A small-molecule ligand and the protein it binds are described below.
Small molecule (SMILES): Nc1ncnc2c1ncn2[C@@H]1O[C@H](CO[P](=O)(O)O[P](=O)(O)CP(=O)(O)O)[C@@H](O)[C@H]1O

Binding-site contacts:
Ligand atom O2A contacts residue LYS150 of chain 1.F at 3.4 Å.
Ligand atom N3 contacts residue LYS198 of chain 1.F at 3.0 Å (salt-bridge).
Ligand atom O4' contacts residue LEU240 of chain 1.F at 3.3 Å.
Ligand atom O2B contacts residue ASN242 of chain 1.F at 3.5 Å (h-bond).
Ligand atom O3' contacts residue ASP200 of chain 1.F at 3.7 Å.
Ligand atom N3 contacts residue TYR185 of chain 1.F at 3.4 Å.
Ligand atom C3B contacts residue GLU331 of chain 1.F at 3.1 Å.
Ligand atom C3B contacts residue ASP318 of chain 1.F at 3.4 Å.
Ligand atom C2 contacts residue TYR185 of chain 1.F at 3.4 Å (hydrophobic).
Ligand atom N1 contacts residue LEU186 of chain 1.F at 2.9 Å (h-bond).
Ligand atom N1 contacts residue TYR185 of chain 1.F at 3.5 Å.
Ligand atom O1G contacts residue MG1 of chain 1.W at 2.1 Å.
Ligand atom O2' contacts residue THR241 of chain 1.F at 2.9 Å (h-bond).
Ligand atom PG contacts residue ASN333 of chain 1.F at 3.3 Å.
Ligand atom C3B contacts residue MG1 of chain 1.W at 3.7 Å.
Ligand atom C2 contacts residue LEU186 of chain 1.F at 3.4 Å (hydrophobic).
Ligand atom O1B contacts residue GLU331 of chain 1.F at 2.9 Å (salt-bridge).
Ligand atom PG contacts residue ASP318 of chain 1.F at 3.7 Å.
Ligand atom O3' contacts residue THR241 of chain 1.F at 2.9 Å (h-bond).
Ligand atom O1B contacts residue MG1 of chain 1.W at 2.5 Å.
Ligand atom O3G contacts residue ASN333 of chain 1.F at 2.8 Å (h-bond).
Ligand atom O1G contacts residue GLU331 of chain 1.F at 2.6 Å (salt-bridge).
Ligand atom PG contacts residue MG1 of chain 1.W at 3.4 Å.
Ligand atom C5' contacts residue ASN242 of chain 1.F at 3.5 Å.
Ligand atom C2 contacts residue LYS198 of chain 1.F at 3.5 Å.
Ligand atom PB contacts residue GLU331 of chain 1.F at 3.6 Å.
Ligand atom O2A contacts residue LYS74 of chain 1.F at 3.2 Å.
Ligand atom N7 contacts residue LYS150 of chain 1.F at 3.2 Å (salt-bridge).
Ligand atom PG contacts residue GLU331 of chain 1.F at 3.2 Å.
Ligand atom N6 contacts residue LYS184 of chain 1.F at 3.2 Å (salt-bridge).
Ligand atom O1G contacts residue ASN333 of chain 1.F at 2.7 Å (h-bond).
Ligand atom O1A contacts residue ILE330 of chain 1.F at 3.5 Å.
Ligand atom O3G contacts residue ARG222 of chain 1.F at 3.6 Å.
Ligand atom N6 contacts residue GLN183 of chain 1.F at 2.8 Å (h-bond).
Ligand atom O3A contacts residue ASN242 of chain 1.F at 3.7 Å.
Ligand atom PB contacts residue MG1 of chain 1.W at 3.5 Å.
Ligand atom O3G contacts residue ASP318 of chain 1.F at 2.7 Å (salt-bridge).
Ligand atom O1B contacts residue LYS74 of chain 1.F at 3.1 Å (salt-bridge).
Ligand atom O3G contacts residue ARG202 of chain 1.F at 2.9 Å (salt-bridge).
Ligand atom O2' contacts residue HIS239 of chain 1.F at 3.7 Å.

Sequence of chain 1.F:
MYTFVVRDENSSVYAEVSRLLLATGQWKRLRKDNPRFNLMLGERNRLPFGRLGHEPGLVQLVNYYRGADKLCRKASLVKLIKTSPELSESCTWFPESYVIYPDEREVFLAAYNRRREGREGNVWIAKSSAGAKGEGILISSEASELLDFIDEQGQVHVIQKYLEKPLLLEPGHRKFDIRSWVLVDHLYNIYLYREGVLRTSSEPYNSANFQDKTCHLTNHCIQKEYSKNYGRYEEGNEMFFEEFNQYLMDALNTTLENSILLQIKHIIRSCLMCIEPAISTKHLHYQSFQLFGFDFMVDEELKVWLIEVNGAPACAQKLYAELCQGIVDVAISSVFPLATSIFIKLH